Sequence of chain 1.A:
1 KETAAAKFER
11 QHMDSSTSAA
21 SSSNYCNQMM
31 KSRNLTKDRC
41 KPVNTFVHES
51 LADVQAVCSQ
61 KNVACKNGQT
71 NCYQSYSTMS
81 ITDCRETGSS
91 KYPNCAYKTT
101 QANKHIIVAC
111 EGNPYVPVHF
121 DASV

The small molecule below binds the protein below.
Small molecule (SMILES): Cc1cn([C@H]2C[C@H](OP(=O)(O)O)[C@@H](CO)O2)c(=O)[nH]c1=O

Binding-site contacts:
Ligand atom P contacts residue HIS12 of chain 2.A at 3.9 Å.
Ligand atom OP2 contacts residue PHE120 of chain 2.A at 3.0 Å (h-bond).
Ligand atom C2 contacts residue THR45 of chain 2.A at 3.5 Å.
Ligand atom C4 contacts residue VAL43 of chain 2.A at 4.1 Å (hydrophobic).
Ligand atom OP2 contacts residue GLN11 of chain 2.A at 4.0 Å.
Ligand atom C5 contacts residue VAL43 of chain 2.A at 4.2 Å (hydrophobic).
Ligand atom O3' contacts residue HIS12 of chain 2.A at 4.2 Å.
Ligand atom P contacts residue HIS119 of chain 2.A at 3.7 Å.
Ligand atom OP2 contacts residue HIS119 of chain 2.A at 3.6 Å.
Ligand atom OP2 contacts residue HIS12 of chain 2.A at 2.9 Å (h-bond).
Ligand atom O4 contacts residue ASP83 of chain 2.A at 4.2 Å.
Ligand atom C4 contacts residue THR45 of chain 2.A at 3.4 Å.
Ligand atom N1 contacts residue PHE120 of chain 2.A at 4.1 Å.
Ligand atom C4 contacts residue PHE120 of chain 2.A at 4.1 Å (hydrophobic).
Ligand atom O2 contacts residue ASN44 of chain 2.A at 3.6 Å.
Ligand atom C6 contacts residue LYS66 of chain 1.A at 3.7 Å.
Ligand atom C5M contacts residue ASP121 of chain 2.A at 3.9 Å.
Ligand atom N3 contacts residue THR45 of chain 2.A at 2.6 Å (h-bond).
Ligand atom C3' contacts residue LYS41 of chain 2.A at 4.1 Å.
Ligand atom P contacts residue GLN11 of chain 2.A at 3.8 Å.
Ligand atom O2 contacts residue HIS12 of chain 2.A at 3.3 Å.
Ligand atom C5 contacts residue ASP121 of chain 2.A at 4.1 Å.
Ligand atom N3 contacts residue VAL43 of chain 2.A at 4.2 Å.
Ligand atom C5 contacts residue LYS66 of chain 1.A at 3.8 Å.
Ligand atom C5M contacts residue LYS66 of chain 1.A at 3.0 Å.
Ligand atom C2' contacts residue PHE120 of chain 2.A at 3.0 Å (hydrophobic).
Ligand atom O4' contacts residue VAL43 of chain 2.A at 4.0 Å.
Ligand atom OP1 contacts residue HIS119 of chain 2.A at 2.6 Å (h-bond).
Ligand atom O2 contacts residue THR45 of chain 2.A at 3.2 Å (h-bond).
Ligand atom C1' contacts residue PHE120 of chain 2.A at 3.9 Å (hydrophobic).
Ligand atom O2 contacts residue PHE120 of chain 2.A at 3.9 Å.
Ligand atom O3' contacts residue GLN11 of chain 2.A at 4.2 Å.
Ligand atom N3 contacts residue PHE120 of chain 2.A at 3.6 Å.
Ligand atom C3' contacts residue PHE120 of chain 2.A at 4.2 Å (hydrophobic).
Ligand atom O3' contacts residue LYS41 of chain 2.A at 3.5 Å (salt-bridge).
Ligand atom C2 contacts residue PHE120 of chain 2.A at 3.8 Å (hydrophobic).
Ligand atom O4 contacts residue THR45 of chain 2.A at 3.5 Å (h-bond).
Ligand atom C2 contacts residue ASN44 of chain 2.A at 4.2 Å.
Ligand atom C2' contacts residue HIS119 of chain 2.A at 4.0 Å.
Ligand atom OP3 contacts residue GLN11 of chain 2.A at 2.8 Å (h-bond).

Sequence of chain 2.A:
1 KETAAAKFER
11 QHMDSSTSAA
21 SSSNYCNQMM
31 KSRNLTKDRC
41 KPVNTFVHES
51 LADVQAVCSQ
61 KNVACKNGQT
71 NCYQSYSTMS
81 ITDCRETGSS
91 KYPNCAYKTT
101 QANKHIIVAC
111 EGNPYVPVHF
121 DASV